A small-molecule ligand and the protein it binds are described below.
Small molecule (SMILES): CC[C@H](C)[C@H](NC(=O)[C@H](Cc1ccc(O)cc1)NC(=O)[C@@H]1CCCN1C(=O)[C@H](CCCCN)/N=C/[C@@H](N)CCCCN)C(=O)N[C@@H](CC(C)C)C(=O)O

Sequence of chain 1.A:
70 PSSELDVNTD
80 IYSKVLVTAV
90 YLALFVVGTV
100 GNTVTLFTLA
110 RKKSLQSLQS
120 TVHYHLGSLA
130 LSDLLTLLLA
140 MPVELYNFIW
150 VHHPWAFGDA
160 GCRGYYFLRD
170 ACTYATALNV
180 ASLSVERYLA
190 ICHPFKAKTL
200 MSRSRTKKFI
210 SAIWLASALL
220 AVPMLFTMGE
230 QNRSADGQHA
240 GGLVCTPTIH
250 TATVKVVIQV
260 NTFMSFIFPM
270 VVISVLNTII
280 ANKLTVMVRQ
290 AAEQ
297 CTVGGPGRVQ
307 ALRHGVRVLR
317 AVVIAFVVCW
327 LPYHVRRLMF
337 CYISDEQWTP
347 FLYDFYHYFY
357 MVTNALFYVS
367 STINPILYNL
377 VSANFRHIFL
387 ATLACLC

Binding-site contacts:
Ligand atom CD contacts residue TRP344 of chain 1.A at 3.5 Å (hydrophobic).
Ligand atom CE contacts residue GLU73 of chain 1.A at 3.3 Å.
Ligand atom CD2 contacts residue MET227 of chain 1.A at 3.7 Å (hydrophobic).
Ligand atom CA contacts residue TYR349 of chain 1.A at 3.7 Å (hydrophobic).
Ligand atom NZ contacts residue GLU73 of chain 1.A at 3.1 Å (salt-bridge).
Ligand atom C contacts residue TRP344 of chain 1.A at 3.6 Å (hydrophobic).
Ligand atom CB contacts residue THR245 of chain 1.A at 3.6 Å.
Ligand atom CD2 contacts residue THR245 of chain 1.A at 3.7 Å.
Ligand atom CG contacts residue TYR352 of chain 1.A at 3.6 Å (hydrophobic).
Ligand atom CD1 contacts residue PHE336 of chain 1.A at 3.5 Å (hydrophobic).
Ligand atom CG2 contacts residue TYR356 of chain 1.A at 3.6 Å (hydrophobic).
Ligand atom C contacts residue TYR352 of chain 1.A at 3.8 Å (hydrophobic).
Ligand atom CD1 contacts residue PHE147 of chain 1.A at 3.7 Å (hydrophobic).
Ligand atom N contacts residue TRP344 of chain 1.A at 3.7 Å.
Ligand atom O contacts residue PHE336 of chain 1.A at 3.1 Å.
Ligand atom O contacts residue TYR165 of chain 1.A at 2.7 Å (h-bond).
Ligand atom OXT contacts residue MET227 of chain 1.A at 3.4 Å.
Ligand atom OH contacts residue LEU74 of chain 1.A at 3.3 Å.
Ligand atom O contacts residue THR245 of chain 1.A at 3.8 Å.
Ligand atom CE contacts residue PHE336 of chain 1.A at 3.9 Å (hydrophobic).
Ligand atom CG contacts residue TYR349 of chain 1.A at 3.7 Å (hydrophobic).
Ligand atom CD1 contacts residue ARG333 of chain 1.A at 3.7 Å.
Ligand atom N contacts residue TYR349 of chain 1.A at 3.9 Å.
Ligand atom C contacts residue TYR165 of chain 1.A at 3.0 Å (hydrophobic).
Ligand atom CA contacts residue TRP344 of chain 1.A at 3.6 Å (hydrophobic).
Ligand atom CD contacts residue TRP344 of chain 1.A at 3.9 Å (hydrophobic).
Ligand atom CE1 contacts residue LEU74 of chain 1.A at 3.7 Å (hydrophobic).
Ligand atom CZ contacts residue LEU74 of chain 1.A at 3.7 Å (hydrophobic).
Ligand atom CB contacts residue TYR352 of chain 1.A at 3.5 Å (hydrophobic).
Ligand atom CB contacts residue TYR349 of chain 1.A at 3.8 Å (hydrophobic).
Ligand atom N contacts residue ASP341 of chain 1.A at 3.4 Å (salt-bridge).
Ligand atom CE2 contacts residue VAL243 of chain 1.A at 3.6 Å (hydrophobic).
Ligand atom O contacts residue TYR352 of chain 1.A at 2.6 Å (h-bond).
Ligand atom CG contacts residue TRP344 of chain 1.A at 3.9 Å (hydrophobic).
Ligand atom OH contacts residue HIS151 of chain 1.A at 3.2 Å (h-bond).
Ligand atom OXT contacts residue TYR165 of chain 1.A at 2.8 Å (h-bond).
Ligand atom CB contacts residue ASP341 of chain 1.A at 3.7 Å.
Ligand atom CG contacts residue TRP344 of chain 1.A at 3.4 Å (hydrophobic).
Ligand atom CB contacts residue HIS353 of chain 1.A at 3.5 Å.
Ligand atom CB contacts residue TRP344 of chain 1.A at 3.6 Å (hydrophobic).